This small molecule binds to this protein.
Small molecule (SMILES): CN(CC#N)S(=O)(=O)N1Cc2ccc(Cl)cc2[C@H](C(=O)Nc2cncc3ccccc23)C1

Sequence of chain 1.B:
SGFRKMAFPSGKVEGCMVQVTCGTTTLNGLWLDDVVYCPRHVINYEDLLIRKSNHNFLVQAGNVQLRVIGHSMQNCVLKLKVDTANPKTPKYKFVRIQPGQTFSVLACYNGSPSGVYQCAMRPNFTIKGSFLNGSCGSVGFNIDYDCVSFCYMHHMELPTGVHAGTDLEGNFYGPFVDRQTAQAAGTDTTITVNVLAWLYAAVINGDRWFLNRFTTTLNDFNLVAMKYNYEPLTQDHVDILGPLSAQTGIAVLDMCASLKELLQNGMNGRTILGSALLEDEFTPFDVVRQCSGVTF

Binding-site contacts:
Ligand atom C21 contacts residue GLN189 of chain 1.A at 3.4 Å.
Ligand atom C9 contacts residue GLU166 of chain 1.A at 3.8 Å.
Ligand atom C18 contacts residue MET165 of chain 1.A at 4.0 Å (hydrophobic).
Ligand atom N4 contacts residue GLU166 of chain 1.A at 3.8 Å.
Ligand atom CL contacts residue HIS164 of chain 1.A at 3.7 Å.
Ligand atom CL contacts residue HIS41 of chain 1.A at 3.4 Å.
Ligand atom C8 contacts residue PHE140 of chain 1.A at 3.6 Å (hydrophobic).
Ligand atom C18 contacts residue MET49 of chain 1.A at 3.4 Å (hydrophobic).
Ligand atom C8 contacts residue GLU166 of chain 1.A at 3.6 Å.
Ligand atom C17 contacts residue MET49 of chain 1.A at 3.6 Å (hydrophobic).
Ligand atom C8 contacts residue LEU141 of chain 1.A at 3.7 Å (hydrophobic).
Ligand atom N1 contacts residue GLU166 of chain 1.A at 3.7 Å.
Ligand atom O2 contacts residue MET165 of chain 1.A at 3.4 Å.
Ligand atom CL contacts residue MET165 of chain 1.A at 3.9 Å.
Ligand atom C9 contacts residue ASN142 of chain 1.A at 3.9 Å.
Ligand atom O1 contacts residue GLN189 of chain 1.A at 3.4 Å (h-bond).
Ligand atom C16 contacts residue HIS41 of chain 1.A at 3.8 Å.
Ligand atom C7 contacts residue HIS163 of chain 1.A at 3.4 Å.
Ligand atom C7 contacts residue CYS145 of chain 1.A at 3.8 Å (hydrophobic).
Ligand atom C16 contacts residue MET165 of chain 1.A at 3.7 Å (hydrophobic).
Ligand atom C10 contacts residue GLU166 of chain 1.A at 3.4 Å.
Ligand atom C7 contacts residue GLU166 of chain 1.A at 3.7 Å.
Ligand atom C17 contacts residue HIS164 of chain 1.A at 3.9 Å.
Ligand atom C12 contacts residue ASN142 of chain 1.A at 3.8 Å.
Ligand atom C9 contacts residue LEU141 of chain 1.A at 3.7 Å (hydrophobic).
Ligand atom C11 contacts residue ASN142 of chain 1.A at 3.7 Å.
Ligand atom N4 contacts residue SER144 of chain 1.A at 3.7 Å.
Ligand atom C13 contacts residue ASN142 of chain 1.A at 3.8 Å.
Ligand atom O2 contacts residue GLU166 of chain 1.A at 3.1 Å (salt-bridge).
Ligand atom N3 contacts residue CYS145 of chain 1.A at 3.9 Å.
Ligand atom CL contacts residue ASP187 of chain 1.A at 3.5 Å.
Ligand atom C8 contacts residue HIS163 of chain 1.A at 3.8 Å.
Ligand atom C1 contacts residue GLU166 of chain 1.A at 3.7 Å.
Ligand atom C10 contacts residue PHE140 of chain 1.A at 3.5 Å (hydrophobic).
Ligand atom N4 contacts residue HIS163 of chain 1.A at 2.7 Å (h-bond).
Ligand atom C10 contacts residue ASN142 of chain 1.A at 3.7 Å.
Ligand atom C19 contacts residue MET49 of chain 1.A at 4.0 Å (hydrophobic).
Ligand atom C16 contacts residue HIS164 of chain 1.A at 3.4 Å.
Ligand atom C17 contacts residue MET165 of chain 1.A at 3.5 Å (hydrophobic).
Ligand atom C10 contacts residue LEU141 of chain 1.A at 3.6 Å (hydrophobic).

Sequence of chain 1.A:
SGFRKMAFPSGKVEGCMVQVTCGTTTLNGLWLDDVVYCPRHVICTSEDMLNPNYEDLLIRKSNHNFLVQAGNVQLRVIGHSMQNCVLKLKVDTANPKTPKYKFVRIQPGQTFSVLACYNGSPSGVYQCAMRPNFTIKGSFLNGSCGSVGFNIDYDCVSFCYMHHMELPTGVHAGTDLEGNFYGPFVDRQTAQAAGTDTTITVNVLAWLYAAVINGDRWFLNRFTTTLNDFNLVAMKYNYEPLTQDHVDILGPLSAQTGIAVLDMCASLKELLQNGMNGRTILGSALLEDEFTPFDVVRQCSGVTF